Sequence of chain 1.C:
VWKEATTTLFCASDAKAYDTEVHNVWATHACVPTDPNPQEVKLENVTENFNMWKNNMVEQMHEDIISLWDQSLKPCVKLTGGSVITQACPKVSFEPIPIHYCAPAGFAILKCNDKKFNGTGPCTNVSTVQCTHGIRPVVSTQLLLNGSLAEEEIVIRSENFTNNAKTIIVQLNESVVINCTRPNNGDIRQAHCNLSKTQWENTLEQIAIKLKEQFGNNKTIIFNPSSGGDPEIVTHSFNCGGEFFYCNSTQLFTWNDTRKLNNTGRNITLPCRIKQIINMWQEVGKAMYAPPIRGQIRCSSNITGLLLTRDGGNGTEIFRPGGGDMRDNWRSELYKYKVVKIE

Binding-site contacts:
Ligand atom C6 contacts residue PRO146 of chain 1.C at 4.3 Å (hydrophobic).
Ligand atom C5 contacts residue THR144 of chain 1.C at 3.7 Å.
Ligand atom C2 contacts residue THR144 of chain 1.C at 3.7 Å.
Ligand atom C7 contacts residue THR144 of chain 1.C at 4.1 Å.
Ligand atom N2 contacts residue ASN142 of chain 1.C at 2.9 Å (h-bond).
Ligand atom C8 contacts residue ASN142 of chain 1.C at 3.6 Å.
Ligand atom C7 contacts residue ASN142 of chain 1.C at 3.4 Å.
Ligand atom O5 contacts residue ASN142 of chain 1.C at 2.4 Å (h-bond).
Ligand atom O7 contacts residue PHE185 of chain 1.C at 4.4 Å.
Ligand atom C1 contacts residue THR144 of chain 1.C at 3.5 Å.
Ligand atom N2 contacts residue THR144 of chain 1.C at 3.1 Å (h-bond).
Ligand atom O5 contacts residue THR144 of chain 1.C at 3.8 Å.
Ligand atom O7 contacts residue GLU183 of chain 1.C at 4.3 Å.
Ligand atom O7 contacts residue ASN142 of chain 1.C at 4.3 Å.
Ligand atom O7 contacts residue THR144 of chain 1.C at 4.3 Å.
Ligand atom C1 contacts residue ASN142 of chain 1.C at 1.4 Å.
Ligand atom O7 contacts residue SER182 of chain 1.C at 3.6 Å (h-bond).
Ligand atom C8 contacts residue PHE185 of chain 1.C at 4.4 Å (hydrophobic).
Ligand atom C4 contacts residue ASN142 of chain 1.C at 4.2 Å.
Ligand atom C3 contacts residue THR144 of chain 1.C at 3.9 Å.
Ligand atom C3 contacts residue ASN142 of chain 1.C at 3.8 Å.
Ligand atom C5 contacts residue ASN142 of chain 1.C at 3.7 Å.
Ligand atom O6 contacts residue ASN142 of chain 1.C at 4.4 Å.
Ligand atom C2 contacts residue ASN142 of chain 1.C at 2.4 Å.

This protein binds this small molecule.
Small molecule (SMILES): CC(=O)N[C@@H]1[C@@H](O)[C@H](O)[C@@H](CO)O[C@H]1O